The protein below binds the small molecule below.
Small molecule (SMILES): NS(=O)(=O)c1c(F)c(F)c(S(=O)(=O)CCO)c(N[C@H](c2ccccc2)[C@@H](O)c2ccccc2)c1F

Sequence of chain 1.B:
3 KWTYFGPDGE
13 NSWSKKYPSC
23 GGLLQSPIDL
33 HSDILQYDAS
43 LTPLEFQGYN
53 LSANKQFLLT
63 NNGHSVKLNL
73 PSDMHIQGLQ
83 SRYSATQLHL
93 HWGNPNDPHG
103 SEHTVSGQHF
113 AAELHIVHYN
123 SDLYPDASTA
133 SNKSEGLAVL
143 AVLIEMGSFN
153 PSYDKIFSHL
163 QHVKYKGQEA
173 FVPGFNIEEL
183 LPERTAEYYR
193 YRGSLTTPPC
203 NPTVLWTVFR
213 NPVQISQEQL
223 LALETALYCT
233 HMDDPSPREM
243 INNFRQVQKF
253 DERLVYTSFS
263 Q

Binding-site contacts:
Ligand atom O2 contacts residue HIS91 of chain 1.B at 3.4 Å.
Ligand atom C34 contacts residue VAL119 of chain 1.B at 3.6 Å (hydrophobic).
Ligand atom C33 contacts residue VAL119 of chain 1.B at 3.5 Å (hydrophobic).
Ligand atom S14 contacts residue ASN64 of chain 1.B at 3.2 Å (h-bond).
Ligand atom N4 contacts residue HIS91 of chain 1.B at 3.1 Å (h-bond).
Ligand atom C18 contacts residue TRP4 of chain 1.B at 3.5 Å (hydrophobic).
Ligand atom F11 contacts residue ZN1 of chain 1.H at 2.8 Å.
Ligand atom F11 contacts residue HIS93 of chain 1.B at 2.9 Å.
Ligand atom C6 contacts residue THR199 of chain 1.B at 3.5 Å.
Ligand atom N4 contacts residue HIS117 of chain 1.B at 3.1 Å (h-bond).
Ligand atom C28 contacts residue LEU197 of chain 1.B at 3.7 Å (hydrophobic).
Ligand atom N4 contacts residue HIS93 of chain 1.B at 3.1 Å (h-bond).
Ligand atom C6 contacts residue HIS91 of chain 1.B at 3.2 Å.
Ligand atom O15 contacts residue ASN64 of chain 1.B at 3.2 Å (h-bond).
Ligand atom N4 contacts residue ZN1 of chain 1.H at 1.7 Å.
Ligand atom C6 contacts residue ZN1 of chain 1.H at 3.5 Å.
Ligand atom F11 contacts residue THR199 of chain 1.B at 3.1 Å.
Ligand atom O2 contacts residue HIS117 of chain 1.B at 3.6 Å.
Ligand atom C17 contacts residue ASN64 of chain 1.B at 2.9 Å.
Ligand atom O3 contacts residue LEU197 of chain 1.B at 3.1 Å.
Ligand atom N4 contacts residue THR198 of chain 1.B at 2.9 Å (h-bond).
Ligand atom C33 contacts residue ALA129 of chain 1.B at 3.1 Å (hydrophobic).
Ligand atom C26 contacts residue SER133 of chain 1.B at 3.0 Å.
Ligand atom C32 contacts residue LEU139 of chain 1.B at 3.6 Å (hydrophobic).
Ligand atom C5 contacts residue HIS91 of chain 1.B at 3.3 Å.
Ligand atom C33 contacts residue THR88 of chain 1.B at 3.6 Å.
Ligand atom S1 contacts residue ZN1 of chain 1.H at 3.1 Å.
Ligand atom C10 contacts residue HIS91 of chain 1.B at 3.7 Å.
Ligand atom C27 contacts residue SER133 of chain 1.B at 3.6 Å.
Ligand atom N19 contacts residue GLN89 of chain 1.B at 3.6 Å.
Ligand atom C5 contacts residue THR199 of chain 1.B at 3.7 Å.
Ligand atom C34 contacts residue THR88 of chain 1.B at 3.4 Å.
Ligand atom O16 contacts residue ASN64 of chain 1.B at 3.0 Å (h-bond).
Ligand atom F11 contacts residue HIS91 of chain 1.B at 3.1 Å.
Ligand atom F13 contacts residue LEU197 of chain 1.B at 3.3 Å.
Ligand atom O2 contacts residue ZN1 of chain 1.H at 3.1 Å.
Ligand atom O3 contacts residue THR198 of chain 1.B at 2.9 Å (h-bond).
Ligand atom C5 contacts residue ZN1 of chain 1.H at 3.6 Å.
Ligand atom O16 contacts residue GLN89 of chain 1.B at 3.7 Å.
Ligand atom F12 contacts residue THR199 of chain 1.B at 3.7 Å.